Sequence of chain 1.G:
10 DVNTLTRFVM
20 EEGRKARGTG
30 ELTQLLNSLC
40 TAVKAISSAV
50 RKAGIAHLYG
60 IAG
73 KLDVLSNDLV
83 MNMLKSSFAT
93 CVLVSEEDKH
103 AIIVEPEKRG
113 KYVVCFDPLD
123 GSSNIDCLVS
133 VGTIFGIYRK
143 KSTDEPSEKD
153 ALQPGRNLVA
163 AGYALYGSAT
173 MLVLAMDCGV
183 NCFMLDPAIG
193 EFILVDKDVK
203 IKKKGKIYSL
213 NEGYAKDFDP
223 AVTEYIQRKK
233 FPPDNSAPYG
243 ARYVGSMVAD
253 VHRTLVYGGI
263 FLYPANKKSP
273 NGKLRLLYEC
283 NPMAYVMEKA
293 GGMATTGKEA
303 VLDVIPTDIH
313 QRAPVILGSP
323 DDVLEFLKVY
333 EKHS

Binding-site contacts:
Ligand atom O11 contacts residue GLY22 of chain 1.E at 3.7 Å.
Ligand atom C10 contacts residue THR32 of chain 1.E at 3.9 Å.
Ligand atom C4 contacts residue THR28 of chain 1.G at 3.5 Å.
Ligand atom O12 contacts residue GLY29 of chain 1.E at 3.3 Å.
Ligand atom O11 contacts residue GLY29 of chain 1.E at 3.1 Å.
Ligand atom O12 contacts residue GLU30 of chain 1.E at 3.5 Å (salt-bridge).
Ligand atom BR6 contacts residue GLY29 of chain 1.G at 3.7 Å.
Ligand atom BR6 contacts residue MET19 of chain 1.E at 3.8 Å.
Ligand atom O11 contacts residue THR32 of chain 1.E at 2.7 Å (h-bond).
Ligand atom N9 contacts residue GLY29 of chain 1.E at 3.1 Å (h-bond).
Ligand atom C5 contacts residue ARG23 of chain 1.E at 3.7 Å.
Ligand atom N3 contacts residue 94V1 of chain 1.O at 3.4 Å.
Ligand atom C19 contacts residue GLY22 of chain 1.E at 3.8 Å.
Ligand atom C10 contacts residue GLY22 of chain 1.E at 3.6 Å.
Ligand atom C15 contacts residue THR32 of chain 1.E at 3.3 Å.
Ligand atom C4 contacts residue ARG23 of chain 1.E at 3.6 Å.
Ligand atom C5 contacts residue 94V1 of chain 1.O at 3.6 Å.
Ligand atom CL20 contacts residue ALA25 of chain 1.E at 3.7 Å.
Ligand atom O13 contacts residue THR28 of chain 1.E at 3.8 Å.
Ligand atom C2 contacts residue GLY27 of chain 1.E at 3.9 Å.
Ligand atom CL20 contacts residue GLY27 of chain 1.E at 3.6 Å.
Ligand atom O12 contacts residue LEU31 of chain 1.E at 3.0 Å (h-bond).
Ligand atom S8 contacts residue GLY29 of chain 1.E at 3.7 Å.
Ligand atom N7 contacts residue GLY29 of chain 1.E at 3.5 Å (h-bond).
Ligand atom O13 contacts residue GLY27 of chain 1.E at 3.5 Å.
Ligand atom C10 contacts residue GLY29 of chain 1.E at 3.1 Å.
Ligand atom C16 contacts residue GLY22 of chain 1.E at 3.7 Å.
Ligand atom N9 contacts residue GLY27 of chain 1.E at 3.1 Å.
Ligand atom C2 contacts residue 94V1 of chain 1.O at 3.7 Å.
Ligand atom C15 contacts residue GLY22 of chain 1.E at 3.7 Å.
Ligand atom N9 contacts residue THR28 of chain 1.E at 3.5 Å (h-bond).
Ligand atom C10 contacts residue GLY27 of chain 1.E at 3.6 Å.
Ligand atom C17 contacts residue VAL18 of chain 1.E at 3.7 Å (hydrophobic).
Ligand atom C14 contacts residue GLY22 of chain 1.E at 3.6 Å.
Ligand atom C18 contacts residue GLY22 of chain 1.E at 3.9 Å.
Ligand atom O12 contacts residue THR32 of chain 1.E at 3.0 Å (h-bond).
Ligand atom C4 contacts residue 94V1 of chain 1.O at 3.3 Å.
Ligand atom N7 contacts residue GLY27 of chain 1.E at 2.9 Å (h-bond).
Ligand atom N7 contacts residue GLY22 of chain 1.E at 3.4 Å (h-bond).
Ligand atom C17 contacts residue GLY22 of chain 1.E at 3.8 Å.

A protein and the small-molecule ligand that binds it are described below.
Small molecule (SMILES): O=C(Nc1ncc(Br)s1)NS(=O)(=O)c1ccccc1Cl

Sequence of chain 1.E:
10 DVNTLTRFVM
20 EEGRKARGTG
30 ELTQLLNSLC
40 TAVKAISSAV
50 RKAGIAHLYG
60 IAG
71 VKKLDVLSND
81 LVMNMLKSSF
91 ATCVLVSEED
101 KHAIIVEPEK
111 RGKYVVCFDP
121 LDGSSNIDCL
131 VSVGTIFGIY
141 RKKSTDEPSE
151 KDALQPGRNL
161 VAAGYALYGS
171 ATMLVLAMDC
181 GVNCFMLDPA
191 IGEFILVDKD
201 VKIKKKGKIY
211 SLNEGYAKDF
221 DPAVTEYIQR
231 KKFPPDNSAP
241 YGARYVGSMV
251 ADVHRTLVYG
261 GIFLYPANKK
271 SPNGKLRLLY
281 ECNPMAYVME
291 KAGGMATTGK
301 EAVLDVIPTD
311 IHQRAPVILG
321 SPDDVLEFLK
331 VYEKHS